Sequence of chain 1.C:
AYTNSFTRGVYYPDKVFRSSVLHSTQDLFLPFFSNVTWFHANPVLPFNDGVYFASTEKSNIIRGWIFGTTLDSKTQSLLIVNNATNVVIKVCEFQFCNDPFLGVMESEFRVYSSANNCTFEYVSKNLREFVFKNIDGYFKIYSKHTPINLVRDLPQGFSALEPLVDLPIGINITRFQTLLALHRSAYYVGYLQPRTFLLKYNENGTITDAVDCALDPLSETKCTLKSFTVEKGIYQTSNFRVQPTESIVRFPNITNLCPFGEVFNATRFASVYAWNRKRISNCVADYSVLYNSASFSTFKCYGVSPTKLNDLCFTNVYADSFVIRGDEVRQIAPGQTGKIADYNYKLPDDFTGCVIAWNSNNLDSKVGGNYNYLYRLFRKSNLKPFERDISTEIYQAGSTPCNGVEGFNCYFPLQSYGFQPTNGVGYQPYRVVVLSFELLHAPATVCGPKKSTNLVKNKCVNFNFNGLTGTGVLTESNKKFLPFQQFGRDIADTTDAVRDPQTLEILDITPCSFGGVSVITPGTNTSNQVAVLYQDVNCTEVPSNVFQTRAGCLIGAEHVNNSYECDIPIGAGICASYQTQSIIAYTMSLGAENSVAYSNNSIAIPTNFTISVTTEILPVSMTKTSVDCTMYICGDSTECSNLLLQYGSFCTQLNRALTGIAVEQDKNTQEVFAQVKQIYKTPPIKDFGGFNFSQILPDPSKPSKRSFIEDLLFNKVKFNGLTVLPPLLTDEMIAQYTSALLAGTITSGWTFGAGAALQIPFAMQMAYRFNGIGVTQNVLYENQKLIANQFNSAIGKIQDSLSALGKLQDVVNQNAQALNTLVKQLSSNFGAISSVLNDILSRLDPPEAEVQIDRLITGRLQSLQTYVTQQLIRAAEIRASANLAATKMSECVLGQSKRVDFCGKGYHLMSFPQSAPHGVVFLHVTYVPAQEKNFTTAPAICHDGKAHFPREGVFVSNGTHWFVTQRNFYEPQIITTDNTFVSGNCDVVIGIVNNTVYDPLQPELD

Binding-site contacts:
Ligand atom C5 contacts residue ASN122 of chain 1.C at 3.7 Å.
Ligand atom C7 contacts residue THR124 of chain 1.C at 3.9 Å.
Ligand atom N2 contacts residue THR124 of chain 1.C at 3.3 Å.
Ligand atom C1 contacts residue ASN122 of chain 1.C at 1.5 Å.
Ligand atom O5 contacts residue VAL127 of chain 1.C at 3.9 Å.
Ligand atom C1 contacts residue THR124 of chain 1.C at 4.0 Å.
Ligand atom C3 contacts residue ASN122 of chain 1.C at 3.8 Å.
Ligand atom C1 contacts residue VAL127 of chain 1.C at 4.4 Å (hydrophobic).
Ligand atom C4 contacts residue ASN122 of chain 1.C at 4.3 Å.
Ligand atom N2 contacts residue ASN122 of chain 1.C at 2.9 Å (h-bond).
Ligand atom O4 contacts residue VAL171 of chain 1.C at 4.3 Å.
Ligand atom C2 contacts residue ASN122 of chain 1.C at 2.5 Å.
Ligand atom C8 contacts residue THR124 of chain 1.C at 3.5 Å.
Ligand atom O5 contacts residue ASN122 of chain 1.C at 2.4 Å (h-bond).
Ligand atom O6 contacts residue VAL127 of chain 1.C at 4.2 Å.
Ligand atom C6 contacts residue VAL127 of chain 1.C at 3.8 Å (hydrophobic).
Ligand atom C5 contacts residue VAL127 of chain 1.C at 3.6 Å (hydrophobic).
Ligand atom C7 contacts residue ASN122 of chain 1.C at 4.0 Å.
Ligand atom C2 contacts residue THR124 of chain 1.C at 4.3 Å.

The protein below binds the small molecule below.
Small molecule (SMILES): CC(=O)N[C@@H]1[C@@H](O)[C@H](O)[C@@H](CO)O[C@H]1O